Sequence of chain 2.B:
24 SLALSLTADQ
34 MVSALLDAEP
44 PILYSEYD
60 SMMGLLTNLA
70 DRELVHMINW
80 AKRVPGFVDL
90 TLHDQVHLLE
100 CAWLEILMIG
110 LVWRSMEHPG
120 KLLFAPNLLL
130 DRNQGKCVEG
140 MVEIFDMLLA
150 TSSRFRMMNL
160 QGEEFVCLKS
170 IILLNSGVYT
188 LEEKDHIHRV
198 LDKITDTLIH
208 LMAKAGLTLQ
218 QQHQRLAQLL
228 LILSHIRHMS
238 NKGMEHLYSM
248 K

Binding-site contacts:
Ligand atom CB contacts residue ILE77 of chain 2.B at 3.8 Å (hydrophobic).
Ligand atom CA contacts residue VAL95 of chain 2.B at 3.6 Å (hydrophobic).
Ligand atom NH2 contacts residue GLU99 of chain 2.B at 3.7 Å.
Ligand atom CD1 contacts residue LEU98 of chain 2.B at 3.9 Å (hydrophobic).
Ligand atom CB contacts residue LEU91 of chain 2.B at 3.9 Å (hydrophobic).
Ligand atom O contacts residue OHT1 of chain 2.K at 3.2 Å.
Ligand atom CE1 contacts residue LEU98 of chain 2.B at 3.8 Å (hydrophobic).
Ligand atom CD1 contacts residue VAL95 of chain 2.B at 3.8 Å (hydrophobic).
Ligand atom CB contacts residue ASP70 of chain 2.B at 3.9 Å.
Ligand atom CZ contacts residue TRP102 of chain 2.B at 3.9 Å (hydrophobic).
Ligand atom C contacts residue LEU91 of chain 2.B at 4.0 Å (hydrophobic).
Ligand atom CG contacts residue VAL95 of chain 2.B at 3.8 Å (hydrophobic).
Ligand atom CD2 contacts residue GLN94 of chain 2.B at 3.7 Å.
Ligand atom N contacts residue VAL95 of chain 2.B at 3.7 Å.
Ligand atom O contacts residue ILE77 of chain 2.B at 3.6 Å.
Ligand atom CB contacts residue LEU91 of chain 2.B at 3.7 Å (hydrophobic).
Ligand atom CG contacts residue GLU99 of chain 2.B at 3.5 Å.
Ligand atom CD1 contacts residue ILE77 of chain 2.B at 3.6 Å (hydrophobic).
Ligand atom CE2 contacts residue TRP102 of chain 2.B at 3.8 Å (hydrophobic).
Ligand atom CH2 contacts residue VAL74 of chain 2.B at 3.9 Å (hydrophobic).
Ligand atom O contacts residue VAL95 of chain 2.B at 3.8 Å.
Ligand atom CG contacts residue LEU91 of chain 2.B at 3.9 Å (hydrophobic).
Ligand atom CZ contacts residue LEU98 of chain 2.B at 3.9 Å (hydrophobic).
Ligand atom NE contacts residue GLU99 of chain 2.B at 3.0 Å (salt-bridge).
Ligand atom N contacts residue GLU99 of chain 2.B at 3.8 Å.
Ligand atom CH2 contacts residue ILE77 of chain 2.B at 4.0 Å (hydrophobic).
Ligand atom CD contacts residue GLU99 of chain 2.B at 3.8 Å.
Ligand atom CA contacts residue LEU73 of chain 2.B at 3.8 Å (hydrophobic).
Ligand atom CZ contacts residue LEU73 of chain 2.B at 4.0 Å (hydrophobic).
Ligand atom CZ3 contacts residue ILE77 of chain 2.B at 3.9 Å (hydrophobic).
Ligand atom CD1 contacts residue LEU98 of chain 2.B at 3.8 Å (hydrophobic).
Ligand atom CH2 contacts residue LEU73 of chain 2.B at 3.7 Å (hydrophobic).
Ligand atom CZ2 contacts residue VAL74 of chain 2.B at 3.9 Å (hydrophobic).
Ligand atom CD1 contacts residue GLN94 of chain 2.B at 3.9 Å.
Ligand atom CZ contacts residue GLU99 of chain 2.B at 3.8 Å.
Ligand atom N contacts residue LEU73 of chain 2.B at 3.7 Å.
Ligand atom CE1 contacts residue ILE77 of chain 2.B at 3.9 Å (hydrophobic).
Ligand atom CB contacts residue GLU99 of chain 2.B at 3.4 Å.
Ligand atom CA contacts residue GLU99 of chain 2.B at 3.8 Å.
Ligand atom CE2 contacts residue GLU99 of chain 2.B at 3.9 Å.

The protein below binds the small molecule below.
Small molecule (SMILES): CSCC[C@H](NC(=O)[C@H](CC(=O)O)NC(=O)[C@H](CCCCN)NC(=O)[C@H](Cc1ccccc1)NC(=O)[C@H](CC1=CN=C2C=CC=CC12)NC(=O)[C@H](C)NC(=O)[C@H](CCCN=C(N)N)NC(=O)[C@H](CO)NC(=O)CNC(=O)[C@@H]1CCCN1C(=O)[C@@H](N)CO)C(=O)N[C@@H](CC(C)C)C(=O)N[C@@H](CO)C(=O)O